Binding-site contacts:
Ligand atom O3 contacts residue THR99 of chain 1.C at 4.4 Å.
Ligand atom C4 contacts residue ASN97 of chain 1.C at 4.2 Å.
Ligand atom C5 contacts residue VAL102 of chain 1.C at 4.0 Å (hydrophobic).
Ligand atom C1 contacts residue ASN100 of chain 1.C at 4.5 Å.
Ligand atom C7 contacts residue ASN97 of chain 1.C at 3.4 Å.
Ligand atom O7 contacts residue ASN97 of chain 1.C at 4.2 Å.
Ligand atom O6 contacts residue VAL102 of chain 1.C at 4.5 Å.
Ligand atom O5 contacts residue ASN97 of chain 1.C at 2.4 Å (h-bond).
Ligand atom C3 contacts residue THR99 of chain 1.C at 3.7 Å.
Ligand atom C3 contacts residue ASN97 of chain 1.C at 3.7 Å.
Ligand atom C8 contacts residue ASN97 of chain 1.C at 3.6 Å.
Ligand atom C8 contacts residue PHE132 of chain 1.C at 4.1 Å (hydrophobic).
Ligand atom C7 contacts residue THR99 of chain 1.C at 3.7 Å.
Ligand atom N2 contacts residue THR99 of chain 1.C at 2.7 Å (h-bond).
Ligand atom C1 contacts residue THR99 of chain 1.C at 3.5 Å.
Ligand atom O7 contacts residue THR99 of chain 1.C at 3.2 Å.
Ligand atom C6 contacts residue VAL102 of chain 1.C at 3.7 Å (hydrophobic).
Ligand atom C2 contacts residue ASN97 of chain 1.C at 2.4 Å.
Ligand atom C2 contacts residue THR99 of chain 1.C at 3.5 Å.
Ligand atom N2 contacts residue ASN97 of chain 1.C at 2.8 Å (h-bond).
Ligand atom C1 contacts residue ASN97 of chain 1.C at 1.4 Å.
Ligand atom O5 contacts residue VAL102 of chain 1.C at 3.8 Å.
Ligand atom C5 contacts residue ASN97 of chain 1.C at 3.7 Å.

Sequence of chain 1.C:
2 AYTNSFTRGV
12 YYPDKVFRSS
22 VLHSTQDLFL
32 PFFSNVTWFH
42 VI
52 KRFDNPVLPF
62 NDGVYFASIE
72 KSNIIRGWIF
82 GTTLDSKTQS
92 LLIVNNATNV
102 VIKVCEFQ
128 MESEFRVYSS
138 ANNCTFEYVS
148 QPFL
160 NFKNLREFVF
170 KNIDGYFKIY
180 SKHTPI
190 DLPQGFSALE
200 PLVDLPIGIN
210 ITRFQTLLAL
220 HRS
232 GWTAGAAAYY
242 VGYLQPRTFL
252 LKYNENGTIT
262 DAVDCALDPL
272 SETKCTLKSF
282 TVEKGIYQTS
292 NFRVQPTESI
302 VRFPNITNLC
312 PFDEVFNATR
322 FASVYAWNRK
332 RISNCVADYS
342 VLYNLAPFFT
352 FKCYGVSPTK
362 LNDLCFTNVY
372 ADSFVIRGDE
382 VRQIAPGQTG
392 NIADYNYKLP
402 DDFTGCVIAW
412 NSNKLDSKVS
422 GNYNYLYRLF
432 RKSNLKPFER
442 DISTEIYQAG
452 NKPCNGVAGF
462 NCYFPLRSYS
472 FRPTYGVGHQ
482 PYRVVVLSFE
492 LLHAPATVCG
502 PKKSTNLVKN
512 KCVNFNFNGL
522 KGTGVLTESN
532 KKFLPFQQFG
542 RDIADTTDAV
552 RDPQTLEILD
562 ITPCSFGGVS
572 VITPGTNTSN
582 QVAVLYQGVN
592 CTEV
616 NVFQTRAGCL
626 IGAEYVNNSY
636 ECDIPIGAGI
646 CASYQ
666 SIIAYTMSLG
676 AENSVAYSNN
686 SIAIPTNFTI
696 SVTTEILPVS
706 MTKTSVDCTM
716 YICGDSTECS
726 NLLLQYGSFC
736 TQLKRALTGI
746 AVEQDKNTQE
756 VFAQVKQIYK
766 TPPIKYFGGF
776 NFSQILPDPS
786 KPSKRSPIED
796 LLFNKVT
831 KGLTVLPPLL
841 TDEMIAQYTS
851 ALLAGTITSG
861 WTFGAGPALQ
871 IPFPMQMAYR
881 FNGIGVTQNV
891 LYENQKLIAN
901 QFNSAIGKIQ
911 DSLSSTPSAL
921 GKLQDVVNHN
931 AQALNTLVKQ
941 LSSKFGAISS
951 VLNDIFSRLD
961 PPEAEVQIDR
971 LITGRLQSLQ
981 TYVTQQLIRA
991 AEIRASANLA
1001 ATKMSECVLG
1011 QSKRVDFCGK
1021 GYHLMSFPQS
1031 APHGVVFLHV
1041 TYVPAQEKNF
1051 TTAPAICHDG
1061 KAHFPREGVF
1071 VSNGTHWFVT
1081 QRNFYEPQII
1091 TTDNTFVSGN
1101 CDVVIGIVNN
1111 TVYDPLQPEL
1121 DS

A protein and the small-molecule ligand that binds it are described below.
Small molecule (SMILES): CC(=O)N[C@@H]1[C@@H](O)[C@H](O)[C@@H](CO)O[C@H]1O